Binding-site contacts:
Ligand atom O10 contacts residue ASN275 of chain 1.F at 3.0 Å (h-bond).
Ligand atom C8 contacts residue ASN275 of chain 1.F at 4.4 Å.
Ligand atom C13 contacts residue PHE96 of chain 1.F at 4.2 Å (hydrophobic).
Ligand atom N3 contacts residue ALA279 of chain 1.F at 3.7 Å.
Ligand atom C9 contacts residue ALA95 of chain 1.F at 4.1 Å (hydrophobic).
Ligand atom C11 contacts residue ASN275 of chain 1.F at 3.3 Å.
Ligand atom C13 contacts residue PHE85 of chain 1.F at 3.8 Å (hydrophobic).
Ligand atom O15 contacts residue PHE89 of chain 1.F at 3.2 Å.
Ligand atom N1 contacts residue LEU344 of chain 1.F at 4.4 Å.
Ligand atom C11 contacts residue PHE89 of chain 1.F at 4.4 Å (hydrophobic).
Ligand atom C5 contacts residue HEM1 of chain 1.S at 4.3 Å.
Ligand atom C4 contacts residue HEM1 of chain 1.S at 3.1 Å.
Ligand atom O10 contacts residue PHE96 of chain 1.F at 4.3 Å.
Ligand atom C14 contacts residue PHE278 of chain 1.F at 3.5 Å (hydrophobic).
Ligand atom C2 contacts residue HEM1 of chain 1.S at 3.3 Å.
Ligand atom C11 contacts residue PHE278 of chain 1.F at 4.2 Å (hydrophobic).
Ligand atom C6 contacts residue ALA279 of chain 1.F at 3.9 Å (hydrophobic).
Ligand atom C14 contacts residue PHE85 of chain 1.F at 3.5 Å (hydrophobic).
Ligand atom C2 contacts residue ALA279 of chain 1.F at 3.7 Å (hydrophobic).
Ligand atom C2 contacts residue THR283 of chain 1.F at 3.2 Å.
Ligand atom N1 contacts residue ALA279 of chain 1.F at 3.7 Å.
Ligand atom C14 contacts residue PHE187 of chain 1.F at 4.2 Å (hydrophobic).
Ligand atom N3 contacts residue THR283 of chain 1.F at 4.3 Å.
Ligand atom O10 contacts residue ALA95 of chain 1.F at 3.6 Å.
Ligand atom C9 contacts residue ASN275 of chain 1.F at 3.9 Å.
Ligand atom C12 contacts residue PHE278 of chain 1.F at 4.0 Å (hydrophobic).
Ligand atom O15 contacts residue PHE96 of chain 1.F at 3.8 Å.
Ligand atom C8 contacts residue ALA279 of chain 1.F at 3.8 Å (hydrophobic).
Ligand atom N3 contacts residue HEM1 of chain 1.S at 2.2 Å.
Ligand atom C6 contacts residue THR283 of chain 1.F at 3.7 Å.
Ligand atom C11 contacts residue PHE96 of chain 1.F at 4.0 Å (hydrophobic).
Ligand atom O15 contacts residue ASN275 of chain 1.F at 2.9 Å (h-bond).
Ligand atom C6 contacts residue PHE187 of chain 1.F at 3.9 Å (hydrophobic).
Ligand atom C2 contacts residue LEU344 of chain 1.F at 4.4 Å (hydrophobic).
Ligand atom C4 contacts residue ALA279 of chain 1.F at 3.7 Å (hydrophobic).
Ligand atom N1 contacts residue THR283 of chain 1.F at 3.8 Å.
Ligand atom O15 contacts residue PHE278 of chain 1.F at 4.1 Å.
Ligand atom C5 contacts residue ALA279 of chain 1.F at 3.8 Å (hydrophobic).
Ligand atom C9 contacts residue ALA279 of chain 1.F at 3.7 Å (hydrophobic).
Ligand atom N1 contacts residue HEM1 of chain 1.S at 4.4 Å.

The small molecule below binds the protein below.
Small molecule (SMILES): CC[C@@H]1C(=O)OC[C@@H]1Cc1cncn1C

Sequence of chain 1.F:
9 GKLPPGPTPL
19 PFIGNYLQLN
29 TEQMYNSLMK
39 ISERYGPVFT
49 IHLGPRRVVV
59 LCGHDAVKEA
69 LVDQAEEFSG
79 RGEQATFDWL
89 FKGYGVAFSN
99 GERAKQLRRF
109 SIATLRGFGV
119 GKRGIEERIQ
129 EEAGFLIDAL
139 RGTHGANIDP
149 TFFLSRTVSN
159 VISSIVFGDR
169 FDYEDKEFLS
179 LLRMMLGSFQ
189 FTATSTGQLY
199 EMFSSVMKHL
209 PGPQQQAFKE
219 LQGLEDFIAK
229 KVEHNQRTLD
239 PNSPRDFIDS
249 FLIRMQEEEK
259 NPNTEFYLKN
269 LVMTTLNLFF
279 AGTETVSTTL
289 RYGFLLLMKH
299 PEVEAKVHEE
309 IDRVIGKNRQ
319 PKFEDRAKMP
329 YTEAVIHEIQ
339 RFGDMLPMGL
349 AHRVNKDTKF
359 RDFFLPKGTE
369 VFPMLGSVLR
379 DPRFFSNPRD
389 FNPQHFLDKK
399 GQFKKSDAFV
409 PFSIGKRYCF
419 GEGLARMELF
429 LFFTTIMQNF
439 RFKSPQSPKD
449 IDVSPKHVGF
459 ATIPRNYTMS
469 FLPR